A protein and the small-molecule ligand that binds it are described below.
Small molecule (SMILES): O=P(O)(O)C[C@H]1O[C@H](CO)[C@@H](O)[C@H](O)[C@H]1O

Sequence of chain 1.A:
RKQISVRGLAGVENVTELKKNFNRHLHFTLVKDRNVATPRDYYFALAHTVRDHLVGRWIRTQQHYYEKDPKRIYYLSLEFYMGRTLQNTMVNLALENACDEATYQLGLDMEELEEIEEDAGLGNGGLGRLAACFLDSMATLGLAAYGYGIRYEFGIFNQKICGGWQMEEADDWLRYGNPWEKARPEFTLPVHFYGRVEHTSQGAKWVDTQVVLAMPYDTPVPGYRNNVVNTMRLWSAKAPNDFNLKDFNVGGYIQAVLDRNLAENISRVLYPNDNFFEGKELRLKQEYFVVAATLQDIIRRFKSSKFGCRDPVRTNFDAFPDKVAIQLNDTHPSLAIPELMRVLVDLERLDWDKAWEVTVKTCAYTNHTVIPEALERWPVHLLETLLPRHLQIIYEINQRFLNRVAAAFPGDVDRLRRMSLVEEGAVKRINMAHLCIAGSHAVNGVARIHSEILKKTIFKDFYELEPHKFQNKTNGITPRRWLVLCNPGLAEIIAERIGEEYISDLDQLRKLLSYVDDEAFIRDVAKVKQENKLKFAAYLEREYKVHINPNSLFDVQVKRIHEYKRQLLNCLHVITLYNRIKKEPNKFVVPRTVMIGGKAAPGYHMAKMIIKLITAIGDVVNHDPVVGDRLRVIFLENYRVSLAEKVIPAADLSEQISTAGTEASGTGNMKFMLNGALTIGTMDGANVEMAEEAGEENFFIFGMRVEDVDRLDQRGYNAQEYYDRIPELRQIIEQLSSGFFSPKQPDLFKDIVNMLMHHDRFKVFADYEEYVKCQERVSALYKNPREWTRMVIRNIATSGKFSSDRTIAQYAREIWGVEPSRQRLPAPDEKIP

Binding-site contacts:
Ligand atom O3 contacts residue SER674 of chain 1.A at 3.0 Å (h-bond).
Ligand atom O1P contacts residue PLP1 of chain 1.E at 3.3 Å (h-bond).
Ligand atom O2 contacts residue TYR573 of chain 1.A at 3.2 Å (h-bond).
Ligand atom O6 contacts residue ASN484 of chain 1.A at 3.2 Å (h-bond).
Ligand atom C6 contacts residue HIS377 of chain 1.A at 3.6 Å.
Ligand atom O2 contacts residue ASN284 of chain 1.A at 3.9 Å.
Ligand atom P contacts residue LYS574 of chain 1.A at 3.8 Å.
Ligand atom O4 contacts residue SER674 of chain 1.A at 3.2 Å.
Ligand atom O3P contacts residue ASN284 of chain 1.A at 2.5 Å (h-bond).
Ligand atom P contacts residue ASN284 of chain 1.A at 3.9 Å.
Ligand atom O5 contacts residue HIS377 of chain 1.A at 3.6 Å.
Ligand atom O6 contacts residue HIS377 of chain 1.A at 2.6 Å (h-bond).
Ligand atom O1P contacts residue GLU672 of chain 1.A at 3.4 Å (salt-bridge).
Ligand atom C5 contacts residue GLY135 of chain 1.A at 3.8 Å.
Ligand atom P contacts residue GLY135 of chain 1.A at 3.9 Å.
Ligand atom O1P contacts residue LYS574 of chain 1.A at 2.5 Å (salt-bridge).
Ligand atom O2 contacts residue GLU672 of chain 1.A at 2.9 Å (salt-bridge).
Ligand atom C6 contacts residue GLY135 of chain 1.A at 3.4 Å.
Ligand atom O4 contacts residue GLY675 of chain 1.A at 2.8 Å (h-bond).
Ligand atom O5 contacts residue LEU136 of chain 1.A at 3.7 Å.
Ligand atom C7 contacts residue LEU136 of chain 1.A at 3.5 Å (hydrophobic).
Ligand atom C4 contacts residue SER674 of chain 1.A at 4.0 Å.
Ligand atom O6 contacts residue VAL455 of chain 1.A at 3.7 Å.
Ligand atom O3 contacts residue GLY675 of chain 1.A at 2.8 Å (h-bond).
Ligand atom C3 contacts residue GLY675 of chain 1.A at 3.5 Å.
Ligand atom C7 contacts residue GLY135 of chain 1.A at 3.6 Å.
Ligand atom C2 contacts residue HIS377 of chain 1.A at 3.8 Å.
Ligand atom O2P contacts residue GLY135 of chain 1.A at 2.7 Å (h-bond).
Ligand atom C4 contacts residue ASN484 of chain 1.A at 3.9 Å.
Ligand atom C2 contacts residue GLU672 of chain 1.A at 3.8 Å.
Ligand atom C5 contacts residue LEU136 of chain 1.A at 3.9 Å (hydrophobic).
Ligand atom C4 contacts residue GLY675 of chain 1.A at 3.6 Å.
Ligand atom O2P contacts residue GLY134 of chain 1.A at 3.7 Å.
Ligand atom O6 contacts residue LEU139 of chain 1.A at 3.9 Å.
Ligand atom C6 contacts residue ASN484 of chain 1.A at 3.3 Å.
Ligand atom C3 contacts residue GLU672 of chain 1.A at 3.5 Å.
Ligand atom O3 contacts residue GLU672 of chain 1.A at 3.0 Å (salt-bridge).
Ligand atom O1P contacts residue TYR573 of chain 1.A at 3.6 Å.
Ligand atom O3 contacts residue ALA673 of chain 1.A at 3.4 Å (h-bond).
Ligand atom O4 contacts residue ASN484 of chain 1.A at 3.2 Å (h-bond).